Sequence of chain 2.C:
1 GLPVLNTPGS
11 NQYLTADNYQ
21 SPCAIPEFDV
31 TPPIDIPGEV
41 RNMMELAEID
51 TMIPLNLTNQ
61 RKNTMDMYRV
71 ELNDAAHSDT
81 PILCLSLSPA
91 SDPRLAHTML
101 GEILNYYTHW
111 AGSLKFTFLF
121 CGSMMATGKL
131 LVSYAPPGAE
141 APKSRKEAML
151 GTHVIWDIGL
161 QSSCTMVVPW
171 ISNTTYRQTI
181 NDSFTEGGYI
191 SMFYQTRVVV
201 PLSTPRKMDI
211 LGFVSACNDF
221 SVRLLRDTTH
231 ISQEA

Binding-site contacts:
Ligand atom CL2 contacts residue TYR159 of chain 2.A at 3.6 Å.
Ligand atom O2 contacts residue VAL196 of chain 2.A at 3.4 Å.
Ligand atom C11 contacts residue ILE110 of chain 2.A at 3.8 Å (hydrophobic).
Ligand atom C16 contacts residue TYR159 of chain 2.A at 3.8 Å (hydrophobic).
Ligand atom C4 contacts residue MET132 of chain 2.A at 3.8 Å (hydrophobic).
Ligand atom O1 contacts residue MET132 of chain 2.A at 3.7 Å.
Ligand atom C14 contacts residue TYR159 of chain 2.A at 3.5 Å (hydrophobic).
Ligand atom C12 contacts residue ILE110 of chain 2.A at 3.8 Å (hydrophobic).
Ligand atom C13 contacts residue ILE110 of chain 2.A at 3.7 Å (hydrophobic).
Ligand atom C21 contacts residue HIS207 of chain 2.A at 3.6 Å.
Ligand atom C9 contacts residue VAL199 of chain 2.A at 3.6 Å (hydrophobic).
Ligand atom C16 contacts residue ALA24 of chain 2.C at 3.8 Å (hydrophobic).
Ligand atom O1 contacts residue ILE110 of chain 2.A at 3.7 Å.
Ligand atom C17 contacts residue TYR159 of chain 2.A at 3.7 Å (hydrophobic).
Ligand atom CL2 contacts residue ALA24 of chain 2.C at 3.5 Å.
Ligand atom C12 contacts residue PHE134 of chain 2.A at 3.8 Å (hydrophobic).
Ligand atom C21 contacts residue TYR205 of chain 2.A at 3.8 Å (hydrophobic).
Ligand atom C6 contacts residue TYR112 of chain 2.A at 3.7 Å (hydrophobic).
Ligand atom C3 contacts residue MET132 of chain 2.A at 3.7 Å (hydrophobic).
Ligand atom C13 contacts residue MET132 of chain 2.A at 3.4 Å (hydrophobic).
Ligand atom C7 contacts residue PHE237 of chain 2.A at 3.5 Å (hydrophobic).
Ligand atom C1 contacts residue TYR205 of chain 2.A at 3.8 Å (hydrophobic).
Ligand atom C13 contacts residue PHE134 of chain 2.A at 3.7 Å (hydrophobic).
Ligand atom CL3 contacts residue LEU240 of chain 2.A at 3.8 Å.
Ligand atom C2 contacts residue PHE237 of chain 2.A at 3.6 Å (hydrophobic).
Ligand atom C17 contacts residue ALA24 of chain 2.C at 3.7 Å (hydrophobic).
Ligand atom C7 contacts residue MET132 of chain 2.A at 3.3 Å (hydrophobic).
Ligand atom O3 contacts residue PHE130 of chain 2.A at 3.6 Å.
Ligand atom C5 contacts residue TYR112 of chain 2.A at 3.5 Å (hydrophobic).
Ligand atom O1 contacts residue PHE237 of chain 2.A at 3.8 Å.
Ligand atom C9 contacts residue PHE237 of chain 2.A at 3.7 Å (hydrophobic).
Ligand atom O3 contacts residue TYR112 of chain 2.A at 3.6 Å.
Ligand atom C19 contacts residue LEU240 of chain 2.A at 3.8 Å (hydrophobic).
Ligand atom C8 contacts residue MET132 of chain 2.A at 3.4 Å (hydrophobic).
Ligand atom C21 contacts residue SER128 of chain 2.A at 3.8 Å.
Ligand atom CL3 contacts residue PHE134 of chain 2.A at 3.8 Å.
Ligand atom C10 contacts residue TYR159 of chain 2.A at 3.5 Å (hydrophobic).
Ligand atom CL2 contacts residue ILE25 of chain 2.C at 3.4 Å.
Ligand atom C20 contacts residue LEU240 of chain 2.A at 3.8 Å (hydrophobic).
Ligand atom C20 contacts residue ILE194 of chain 2.A at 3.8 Å (hydrophobic).

Sequence of chain 2.A:
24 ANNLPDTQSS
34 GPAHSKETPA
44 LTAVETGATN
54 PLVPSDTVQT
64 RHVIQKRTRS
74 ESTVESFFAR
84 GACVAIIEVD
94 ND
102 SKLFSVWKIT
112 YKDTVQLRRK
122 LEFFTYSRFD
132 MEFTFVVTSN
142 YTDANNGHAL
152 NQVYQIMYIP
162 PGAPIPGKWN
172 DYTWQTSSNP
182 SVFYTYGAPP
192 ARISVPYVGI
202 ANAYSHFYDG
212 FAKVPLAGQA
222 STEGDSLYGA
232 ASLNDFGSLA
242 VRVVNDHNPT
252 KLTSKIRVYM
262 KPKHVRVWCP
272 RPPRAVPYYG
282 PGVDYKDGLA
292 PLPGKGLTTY

This protein binds this small molecule.
Small molecule (SMILES): COc1ccc(OCc2ccc(COc3c(Cl)cccc3Cl)cc2)c(Cl)c1